This protein binds this small molecule.
Small molecule (SMILES): Cc1cn([C@H]2C[C@H](O)[C@@H](CO[P](=O)(O)O[C@H]3C[C@H](n4cnc5c(=O)[nH]c(N)nc54)O[C@@H]3CO[P](=O)(O)O[C@H]3C[C@H](n4ccc(N)nc4=O)O[C@@H]3COP(=O)=O)O2)c(=O)[nH]c1=O

Binding-site contacts:
Ligand atom OP1 contacts residue LYS165 of chain 10.E at 2.8 Å (salt-bridge).
Ligand atom N3 contacts residue THR59 of chain 10.I at 3.4 Å (h-bond).
Ligand atom C6 contacts residue LYS173 of chain 10.I at 3.9 Å.
Ligand atom O3' contacts residue LYS112 of chain 10.I at 3.2 Å.
Ligand atom C5 contacts residue LYS115 of chain 10.I at 3.7 Å.
Ligand atom C8 contacts residue LYS115 of chain 10.I at 4.0 Å.
Ligand atom OP2 contacts residue LYS115 of chain 10.I at 3.9 Å.
Ligand atom C6 contacts residue LYS115 of chain 10.I at 3.9 Å.
Ligand atom C6 contacts residue LEU175 of chain 10.I at 3.7 Å (hydrophobic).
Ligand atom O3' contacts residue ARG61 of chain 10.I at 4.0 Å.
Ligand atom C5' contacts residue LEU113 of chain 10.I at 4.0 Å (hydrophobic).
Ligand atom C2 contacts residue THR59 of chain 10.I at 3.5 Å.
Ligand atom O2 contacts residue GLN246 of chain 10.I at 2.6 Å (h-bond).
Ligand atom OP2 contacts residue ARG61 of chain 10.I at 2.8 Å (salt-bridge).
Ligand atom OP2 contacts residue TYR244 of chain 10.I at 3.1 Å (h-bond).
Ligand atom O5' contacts residue TYR244 of chain 10.I at 3.9 Å.
Ligand atom P contacts residue LYS165 of chain 10.E at 3.9 Å.
Ligand atom C5 contacts residue LEU175 of chain 10.I at 3.9 Å (hydrophobic).
Ligand atom OP1 contacts residue ALA163 of chain 10.E at 3.9 Å.
Ligand atom N9 contacts residue LEU175 of chain 10.I at 3.8 Å.
Ligand atom O6 contacts residue LEU175 of chain 10.I at 3.9 Å.
Ligand atom C8 contacts residue TYR244 of chain 10.I at 3.2 Å (hydrophobic).
Ligand atom O6 contacts residue LYS115 of chain 10.I at 3.4 Å (salt-bridge).
Ligand atom C2' contacts residue TYR244 of chain 10.I at 3.7 Å (hydrophobic).
Ligand atom C4 contacts residue LEU175 of chain 10.I at 3.8 Å (hydrophobic).
Ligand atom OP2 contacts residue LYS165 of chain 10.E at 3.1 Å (salt-bridge).
Ligand atom N7 contacts residue LYS115 of chain 10.I at 2.9 Å (salt-bridge).
Ligand atom C2 contacts residue GLN246 of chain 10.I at 3.8 Å.
Ligand atom O6 contacts residue LYS173 of chain 10.I at 2.9 Å (salt-bridge).
Ligand atom O2 contacts residue THR59 of chain 10.I at 3.4 Å (h-bond).
Ligand atom C5 contacts residue LYS173 of chain 10.I at 3.8 Å.
Ligand atom P contacts residue ARG61 of chain 10.I at 3.7 Å.
Ligand atom C8 contacts residue LEU175 of chain 10.I at 3.9 Å (hydrophobic).
Ligand atom C7 contacts residue PHE52 of chain 11.G at 3.9 Å (hydrophobic).
Ligand atom O4 contacts residue ARG56 of chain 11.G at 3.1 Å (salt-bridge).
Ligand atom N7 contacts residue TYR244 of chain 10.I at 3.9 Å.
Ligand atom OP1 contacts residue LYS164 of chain 10.E at 3.4 Å.
Ligand atom N4 contacts residue LYS173 of chain 10.I at 3.7 Å.
Ligand atom OP1 contacts residue PHE52 of chain 11.G at 3.0 Å (h-bond).
Ligand atom N7 contacts residue LEU175 of chain 10.I at 4.0 Å.

Sequence of chain 11.G:
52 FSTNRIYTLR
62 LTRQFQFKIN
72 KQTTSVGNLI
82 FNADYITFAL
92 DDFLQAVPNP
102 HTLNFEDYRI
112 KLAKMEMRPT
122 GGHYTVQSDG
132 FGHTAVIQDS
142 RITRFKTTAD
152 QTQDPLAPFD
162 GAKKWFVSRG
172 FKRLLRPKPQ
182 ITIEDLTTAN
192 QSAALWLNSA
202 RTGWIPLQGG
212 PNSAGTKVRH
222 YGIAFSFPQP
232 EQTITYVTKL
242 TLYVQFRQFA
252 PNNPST

Sequence of chain 10.I:
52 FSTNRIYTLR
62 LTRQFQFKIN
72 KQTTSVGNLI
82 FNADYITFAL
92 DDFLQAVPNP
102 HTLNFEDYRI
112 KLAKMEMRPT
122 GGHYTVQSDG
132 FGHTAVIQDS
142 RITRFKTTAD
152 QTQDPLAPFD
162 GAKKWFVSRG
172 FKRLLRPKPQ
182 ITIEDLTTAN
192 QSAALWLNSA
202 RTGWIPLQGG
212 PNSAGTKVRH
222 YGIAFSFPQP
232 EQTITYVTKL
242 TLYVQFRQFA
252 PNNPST

Sequence of chain 10.E:
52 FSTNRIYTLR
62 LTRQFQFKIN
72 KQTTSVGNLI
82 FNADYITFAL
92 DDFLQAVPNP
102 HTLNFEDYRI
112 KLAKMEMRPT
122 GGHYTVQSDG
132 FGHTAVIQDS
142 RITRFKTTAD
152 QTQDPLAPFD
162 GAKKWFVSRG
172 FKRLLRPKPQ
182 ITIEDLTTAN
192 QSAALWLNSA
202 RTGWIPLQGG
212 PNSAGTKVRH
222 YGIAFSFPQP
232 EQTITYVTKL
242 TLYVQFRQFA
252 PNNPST